The protein below binds the small molecule below.
Small molecule (SMILES): O=C(O)CCC(=O)C(=O)O

Sequence of chain 1.C:
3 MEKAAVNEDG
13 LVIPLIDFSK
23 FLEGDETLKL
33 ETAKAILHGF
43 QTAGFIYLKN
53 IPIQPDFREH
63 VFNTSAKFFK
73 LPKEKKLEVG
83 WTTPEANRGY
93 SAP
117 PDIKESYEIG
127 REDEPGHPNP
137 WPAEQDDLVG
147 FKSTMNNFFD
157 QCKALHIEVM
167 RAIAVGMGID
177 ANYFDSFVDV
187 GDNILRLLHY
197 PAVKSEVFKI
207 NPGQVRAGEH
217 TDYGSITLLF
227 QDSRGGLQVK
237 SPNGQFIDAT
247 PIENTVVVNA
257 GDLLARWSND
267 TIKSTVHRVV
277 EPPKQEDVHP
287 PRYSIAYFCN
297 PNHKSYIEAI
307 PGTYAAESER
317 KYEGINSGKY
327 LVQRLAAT

Binding-site contacts:
Ligand atom O5 contacts residue NI1 of chain 1.L at 2.2 Å (h-bond).
Ligand atom C1 contacts residue PHE294 of chain 1.C at 3.9 Å (hydrophobic).
Ligand atom O1 contacts residue ARG192 of chain 1.C at 2.7 Å (salt-bridge).
Ligand atom O3 contacts residue SER290 of chain 1.C at 2.8 Å (h-bond).
Ligand atom C4 contacts residue LEU225 of chain 1.C at 3.9 Å (hydrophobic).
Ligand atom C3 contacts residue TYR196 of chain 1.C at 3.7 Å (hydrophobic).
Ligand atom C4 contacts residue TYR196 of chain 1.C at 4.2 Å (hydrophobic).
Ligand atom C3 contacts residue LEU194 of chain 1.C at 3.8 Å (hydrophobic).
Ligand atom O4 contacts residue VAL275 of chain 1.C at 3.7 Å.
Ligand atom C4 contacts residue VAL275 of chain 1.C at 3.7 Å (hydrophobic).
Ligand atom C2 contacts residue NI1 of chain 1.L at 2.9 Å.
Ligand atom O3 contacts residue VAL275 of chain 1.C at 3.6 Å.
Ligand atom O2 contacts residue ARG192 of chain 1.C at 3.7 Å.
Ligand atom O2 contacts residue ASP218 of chain 1.C at 3.5 Å (salt-bridge).
Ligand atom C2 contacts residue HIS216 of chain 1.C at 3.7 Å.
Ligand atom O2 contacts residue HIS216 of chain 1.C at 3.1 Å (h-bond).
Ligand atom C5 contacts residue ARG288 of chain 1.C at 3.5 Å.
Ligand atom O4 contacts residue LEU225 of chain 1.C at 3.3 Å.
Ligand atom C5 contacts residue LEU225 of chain 1.C at 3.8 Å (hydrophobic).
Ligand atom C1 contacts residue NI1 of chain 1.L at 2.9 Å.
Ligand atom O1 contacts residue NI1 of chain 1.L at 4.1 Å.
Ligand atom O3 contacts residue TYR196 of chain 1.C at 2.7 Å (h-bond).
Ligand atom O4 contacts residue LEU233 of chain 1.C at 3.8 Å.
Ligand atom C5 contacts residue SER290 of chain 1.C at 3.6 Å.
Ligand atom O2 contacts residue FYU1 of chain 1.O at 3.7 Å.
Ligand atom O5 contacts residue HIS216 of chain 1.C at 3.1 Å (h-bond).
Ligand atom C5 contacts residue VAL275 of chain 1.C at 3.4 Å (hydrophobic).
Ligand atom O4 contacts residue ARG288 of chain 1.C at 2.6 Å (salt-bridge).
Ligand atom C1 contacts residue ARG192 of chain 1.C at 3.6 Å.
Ligand atom O3 contacts residue LEU194 of chain 1.C at 3.9 Å.
Ligand atom O1 contacts residue PHE294 of chain 1.C at 3.8 Å.
Ligand atom O3 contacts residue ARG288 of chain 1.C at 3.0 Å (salt-bridge).
Ligand atom O4 contacts residue SER290 of chain 1.C at 4.0 Å.
Ligand atom O2 contacts residue NI1 of chain 1.L at 2.2 Å (h-bond).
Ligand atom C5 contacts residue TYR196 of chain 1.C at 3.7 Å (hydrophobic).
Ligand atom O2 contacts residue PHE294 of chain 1.C at 3.3 Å.
Ligand atom C1 contacts residue HIS216 of chain 1.C at 3.7 Å.
Ligand atom O1 contacts residue LEU194 of chain 1.C at 3.6 Å.
Ligand atom O5 contacts residue HIS273 of chain 1.C at 3.1 Å (h-bond).
Ligand atom C4 contacts residue LEU233 of chain 1.C at 4.0 Å (hydrophobic).